Sequence of chain 3.A:
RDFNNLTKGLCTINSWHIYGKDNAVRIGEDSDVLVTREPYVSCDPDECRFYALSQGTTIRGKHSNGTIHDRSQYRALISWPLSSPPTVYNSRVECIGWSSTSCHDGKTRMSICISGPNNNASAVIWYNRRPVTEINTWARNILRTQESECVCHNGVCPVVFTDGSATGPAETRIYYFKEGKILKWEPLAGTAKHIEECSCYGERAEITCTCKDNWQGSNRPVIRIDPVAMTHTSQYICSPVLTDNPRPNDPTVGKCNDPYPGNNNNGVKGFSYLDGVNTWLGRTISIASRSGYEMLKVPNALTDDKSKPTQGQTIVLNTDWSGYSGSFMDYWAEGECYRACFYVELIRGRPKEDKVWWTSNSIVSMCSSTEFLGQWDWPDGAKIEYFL

Binding-site contacts:
Ligand atom C3 contacts residue ASN65 of chain 3.A at 3.7 Å.
Ligand atom C5 contacts residue ASN65 of chain 3.A at 3.6 Å.
Ligand atom C1 contacts residue TRP357 of chain 3.A at 3.6 Å (hydrophobic).
Ligand atom O5 contacts residue TRP357 of chain 3.A at 4.2 Å.
Ligand atom C3 contacts residue TRP357 of chain 3.A at 3.5 Å (hydrophobic).
Ligand atom C5 contacts residue TRP357 of chain 3.A at 3.8 Å (hydrophobic).
Ligand atom O5 contacts residue ASN65 of chain 3.A at 2.3 Å (h-bond).
Ligand atom C4 contacts residue TRP357 of chain 3.A at 4.2 Å (hydrophobic).
Ligand atom O3 contacts residue TRP357 of chain 3.A at 4.0 Å.
Ligand atom C7 contacts residue ASN65 of chain 3.A at 3.2 Å.
Ligand atom C8 contacts residue TRP357 of chain 3.A at 3.4 Å (hydrophobic).
Ligand atom O7 contacts residue ASN65 of chain 3.A at 3.0 Å (h-bond).
Ligand atom O4 contacts residue TRP357 of chain 3.A at 4.2 Å.
Ligand atom N2 contacts residue TRP357 of chain 3.A at 3.1 Å (h-bond).
Ligand atom C2 contacts residue ASN65 of chain 3.A at 2.4 Å.
Ligand atom C1 contacts residue ASN65 of chain 3.A at 1.4 Å.
Ligand atom C8 contacts residue ASN65 of chain 3.A at 4.4 Å.
Ligand atom C7 contacts residue TRP357 of chain 3.A at 3.8 Å (hydrophobic).
Ligand atom C4 contacts residue ASN65 of chain 3.A at 4.1 Å.
Ligand atom C2 contacts residue TRP357 of chain 3.A at 3.9 Å (hydrophobic).
Ligand atom N2 contacts residue ASN65 of chain 3.A at 2.9 Å (h-bond).

This small molecule binds to this protein.
Small molecule (SMILES): CC(=O)N[C@@H]1[C@@H](O)[C@H](O)[C@@H](CO)O[C@H]1O